Binding-site contacts:
Ligand atom C8 contacts residue PHE90 of chain 44.C at 3.6 Å (hydrophobic).
Ligand atom C8 contacts residue MET118 of chain 44.C at 4.0 Å (hydrophobic).
Ligand atom O7 contacts residue ASN67 of chain 44.C at 4.1 Å.
Ligand atom O6 contacts residue ASN67 of chain 44.C at 3.7 Å.
Ligand atom C5 contacts residue ASN67 of chain 44.C at 3.8 Å.
Ligand atom C7 contacts residue ASN67 of chain 44.C at 3.7 Å.
Ligand atom C1 contacts residue ASN67 of chain 44.C at 1.4 Å.
Ligand atom C4 contacts residue ASN67 of chain 44.C at 4.3 Å.
Ligand atom N2 contacts residue ASN67 of chain 44.C at 2.8 Å (h-bond).
Ligand atom C8 contacts residue ARG89 of chain 44.C at 4.1 Å.
Ligand atom O5 contacts residue ASN67 of chain 44.C at 2.5 Å (h-bond).
Ligand atom C7 contacts residue PHE90 of chain 44.C at 4.3 Å (hydrophobic).
Ligand atom C2 contacts residue ASN67 of chain 44.C at 2.4 Å.
Ligand atom C3 contacts residue ASN67 of chain 44.C at 3.8 Å.

The small molecule below binds the protein below.
Small molecule (SMILES): CC(=O)N[C@@H]1[C@@H](O)[C@H](O)[C@@H](CO)O[C@H]1O

Sequence of chain 44.C:
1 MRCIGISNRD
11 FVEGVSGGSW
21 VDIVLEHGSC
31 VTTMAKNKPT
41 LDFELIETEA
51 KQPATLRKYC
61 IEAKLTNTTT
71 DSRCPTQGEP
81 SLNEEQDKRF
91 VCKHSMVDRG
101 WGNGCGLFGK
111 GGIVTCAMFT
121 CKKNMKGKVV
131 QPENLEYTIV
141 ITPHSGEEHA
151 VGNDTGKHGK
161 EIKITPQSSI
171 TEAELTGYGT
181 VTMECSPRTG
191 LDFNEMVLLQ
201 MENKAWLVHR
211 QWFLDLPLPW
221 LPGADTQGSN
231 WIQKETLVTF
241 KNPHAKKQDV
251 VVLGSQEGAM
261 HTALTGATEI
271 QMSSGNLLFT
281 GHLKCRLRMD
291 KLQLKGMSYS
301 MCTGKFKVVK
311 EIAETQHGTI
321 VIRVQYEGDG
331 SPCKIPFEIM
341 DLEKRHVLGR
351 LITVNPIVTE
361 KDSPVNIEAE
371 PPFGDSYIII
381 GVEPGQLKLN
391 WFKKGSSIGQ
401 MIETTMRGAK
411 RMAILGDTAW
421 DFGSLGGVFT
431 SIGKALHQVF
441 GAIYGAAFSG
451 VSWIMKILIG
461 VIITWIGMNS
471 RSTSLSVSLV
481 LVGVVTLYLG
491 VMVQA